Sequence of chain 1.A:
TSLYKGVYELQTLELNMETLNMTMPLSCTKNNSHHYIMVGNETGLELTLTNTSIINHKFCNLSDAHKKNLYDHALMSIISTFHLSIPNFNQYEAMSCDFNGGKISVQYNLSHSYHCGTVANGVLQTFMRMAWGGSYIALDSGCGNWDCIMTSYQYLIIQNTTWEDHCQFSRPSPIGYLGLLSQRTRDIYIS

This small molecule binds to this protein.
Small molecule (SMILES): CC(=O)N[C@H]1[C@H](O[C@H]2[C@H](O)[C@@H](NC(C)=O)CO[C@@H]2CO[C@@H]2O[C@@H](C)[C@@H](O)[C@@H](O)[C@@H]2O)O[C@H](CO)[C@@H](O)[C@@H]1O

Binding-site contacts:
Ligand atom C8 contacts residue PHE59 of chain 1.A at 4.1 Å (hydrophobic).
Ligand atom C8 contacts residue HIS57 of chain 1.A at 3.5 Å.
Ligand atom O5 contacts residue ASN61 of chain 1.A at 2.4 Å (h-bond).
Ligand atom N2 contacts residue ASN61 of chain 1.A at 3.0 Å (h-bond).
Ligand atom C8 contacts residue ASN61 of chain 1.A at 4.4 Å.
Ligand atom C6 contacts residue ASN61 of chain 1.A at 4.5 Å.
Ligand atom C4 contacts residue ASN61 of chain 1.A at 4.3 Å.
Ligand atom C1 contacts residue ASN61 of chain 1.A at 1.5 Å.
Ligand atom C5 contacts residue PHE59 of chain 1.A at 4.0 Å (hydrophobic).
Ligand atom O5 contacts residue PHE59 of chain 1.A at 4.4 Å.
Ligand atom C6 contacts residue SER63 of chain 1.A at 3.9 Å.
Ligand atom O7 contacts residue PHE59 of chain 1.A at 3.8 Å.
Ligand atom C2 contacts residue ASN61 of chain 1.A at 2.5 Å.
Ligand atom C7 contacts residue ASN61 of chain 1.A at 3.2 Å.
Ligand atom C8 contacts residue ASP98 of chain 1.A at 3.9 Å.
Ligand atom C7 contacts residue PHE59 of chain 1.A at 4.2 Å (hydrophobic).
Ligand atom O7 contacts residue ASN61 of chain 1.A at 3.1 Å (h-bond).
Ligand atom C5 contacts residue ASN61 of chain 1.A at 3.7 Å.
Ligand atom C8 contacts residue CYS97 of chain 1.A at 4.5 Å (hydrophobic).
Ligand atom C1 contacts residue PHE59 of chain 1.A at 4.2 Å (hydrophobic).
Ligand atom C3 contacts residue ASN61 of chain 1.A at 3.9 Å.